Sequence of chain 1.B:
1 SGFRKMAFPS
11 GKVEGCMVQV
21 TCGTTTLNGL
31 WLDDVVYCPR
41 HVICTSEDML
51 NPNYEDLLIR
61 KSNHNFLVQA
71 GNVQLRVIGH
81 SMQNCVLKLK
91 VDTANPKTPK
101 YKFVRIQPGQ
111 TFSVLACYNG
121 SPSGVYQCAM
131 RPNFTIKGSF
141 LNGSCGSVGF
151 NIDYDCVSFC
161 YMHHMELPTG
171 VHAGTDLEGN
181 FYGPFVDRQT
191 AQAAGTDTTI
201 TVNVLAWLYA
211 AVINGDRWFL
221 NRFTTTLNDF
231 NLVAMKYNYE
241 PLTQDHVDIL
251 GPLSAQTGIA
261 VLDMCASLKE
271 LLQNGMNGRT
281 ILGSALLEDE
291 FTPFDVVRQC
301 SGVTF

Binding-site contacts:
Ligand atom CL contacts residue HIS41 of chain 1.B at 3.7 Å.
Ligand atom C5 contacts residue MET49 of chain 1.B at 3.7 Å (hydrophobic).
Ligand atom N2 contacts residue SER144 of chain 1.B at 3.6 Å.
Ligand atom C5 contacts residue ARG188 of chain 1.B at 3.5 Å.
Ligand atom C6 contacts residue MET165 of chain 1.B at 3.7 Å (hydrophobic).
Ligand atom C4 contacts residue MET49 of chain 1.B at 3.8 Å (hydrophobic).
Ligand atom C15 contacts residue GLU166 of chain 1.B at 3.9 Å.
Ligand atom C4 contacts residue ARG188 of chain 1.B at 3.4 Å.
Ligand atom C6 contacts residue HIS164 of chain 1.B at 3.9 Å.
Ligand atom C7 contacts residue MET49 of chain 1.B at 3.9 Å (hydrophobic).
Ligand atom CL contacts residue MET165 of chain 1.B at 3.8 Å.
Ligand atom O1 contacts residue GLN189 of chain 1.B at 3.6 Å.
Ligand atom C4 contacts residue DMS1 of chain 1.R at 3.6 Å.
Ligand atom CL contacts residue ASP187 of chain 1.B at 3.4 Å.
Ligand atom C12 contacts residue SER144 of chain 1.B at 4.0 Å.
Ligand atom C11 contacts residue GLU166 of chain 1.B at 3.7 Å.
Ligand atom O2 contacts residue MET165 of chain 1.B at 3.3 Å.
Ligand atom O contacts residue GLN189 of chain 1.B at 4.0 Å.
Ligand atom O2 contacts residue GLU166 of chain 1.B at 2.9 Å (salt-bridge).
Ligand atom C14 contacts residue GLU166 of chain 1.B at 3.6 Å.
Ligand atom C12 contacts residue GLU166 of chain 1.B at 3.6 Å.
Ligand atom C11 contacts residue HIS163 of chain 1.B at 3.5 Å.
Ligand atom C14 contacts residue PHE140 of chain 1.B at 4.0 Å (hydrophobic).
Ligand atom C4 contacts residue GLN189 of chain 1.B at 4.0 Å.
Ligand atom C7 contacts residue HIS164 of chain 1.B at 3.3 Å.
Ligand atom C18 contacts residue GLU166 of chain 1.B at 4.0 Å.
Ligand atom C7 contacts residue MET165 of chain 1.B at 3.9 Å (hydrophobic).
Ligand atom N2 contacts residue GLU166 of chain 1.B at 3.8 Å.
Ligand atom N2 contacts residue HIS163 of chain 1.B at 2.9 Å (h-bond).
Ligand atom C4 contacts residue MET165 of chain 1.B at 3.9 Å (hydrophobic).
Ligand atom C12 contacts residue LEU141 of chain 1.B at 3.8 Å (hydrophobic).
Ligand atom C12 contacts residue PHE140 of chain 1.B at 3.9 Å (hydrophobic).
Ligand atom C9 contacts residue GLU166 of chain 1.B at 3.9 Å.
Ligand atom C6 contacts residue MET49 of chain 1.B at 3.7 Å (hydrophobic).
Ligand atom CL contacts residue HIS164 of chain 1.B at 3.7 Å.
Ligand atom C5 contacts residue MET165 of chain 1.B at 3.4 Å (hydrophobic).
Ligand atom C11 contacts residue CYS145 of chain 1.B at 3.8 Å (hydrophobic).
Ligand atom O contacts residue DMS1 of chain 1.R at 3.1 Å.
Ligand atom C13 contacts residue GLU166 of chain 1.B at 3.7 Å.
Ligand atom C3 contacts residue MET49 of chain 1.B at 3.9 Å (hydrophobic).

Sequence of chain 1.A:
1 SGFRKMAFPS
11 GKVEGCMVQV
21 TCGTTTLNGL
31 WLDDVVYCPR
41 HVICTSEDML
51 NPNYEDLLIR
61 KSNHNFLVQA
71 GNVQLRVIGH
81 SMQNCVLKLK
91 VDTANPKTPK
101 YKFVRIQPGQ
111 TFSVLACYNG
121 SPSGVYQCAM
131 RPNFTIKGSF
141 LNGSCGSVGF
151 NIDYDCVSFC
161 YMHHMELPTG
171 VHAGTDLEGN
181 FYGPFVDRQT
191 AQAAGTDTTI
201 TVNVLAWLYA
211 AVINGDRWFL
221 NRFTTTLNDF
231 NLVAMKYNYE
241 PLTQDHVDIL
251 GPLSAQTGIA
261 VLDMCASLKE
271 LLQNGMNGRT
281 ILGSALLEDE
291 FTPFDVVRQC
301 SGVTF

This protein binds this small molecule.
Small molecule (SMILES): C[C@@]1(C(=O)Nc2cncc3c2CCCC3)CNS(=O)(=O)c2ccc(Cl)cc21